Binding-site contacts:
Ligand atom C3 contacts residue ASN353 of chain 1.E at 3.9 Å.
Ligand atom C7 contacts residue ASN353 of chain 1.E at 3.4 Å.
Ligand atom O7 contacts residue SER349 of chain 1.E at 4.0 Å.
Ligand atom N2 contacts residue NAG2 of chain 1.W at 3.9 Å.
Ligand atom C2 contacts residue ASN353 of chain 1.E at 2.5 Å.
Ligand atom C5 contacts residue ASN353 of chain 1.E at 3.8 Å.
Ligand atom O7 contacts residue ASN353 of chain 1.E at 3.5 Å (h-bond).
Ligand atom C4 contacts residue ASN353 of chain 1.E at 4.4 Å.
Ligand atom O3 contacts residue NAG2 of chain 1.W at 3.6 Å.
Ligand atom C8 contacts residue NAG2 of chain 1.W at 3.6 Å.
Ligand atom C7 contacts residue NAG2 of chain 1.W at 3.8 Å.
Ligand atom C8 contacts residue ASN353 of chain 1.E at 4.1 Å.
Ligand atom C8 contacts residue GLN324 of chain 1.E at 4.0 Å.
Ligand atom C7 contacts residue SER349 of chain 1.E at 4.3 Å.
Ligand atom C8 contacts residue SER349 of chain 1.E at 3.8 Å.
Ligand atom N2 contacts residue ASN353 of chain 1.E at 2.9 Å (h-bond).
Ligand atom O7 contacts residue NAG2 of chain 1.W at 4.4 Å.
Ligand atom C1 contacts residue ASN353 of chain 1.E at 1.5 Å.
Ligand atom O5 contacts residue ASN353 of chain 1.E at 2.5 Å (h-bond).

Sequence of chain 1.E:
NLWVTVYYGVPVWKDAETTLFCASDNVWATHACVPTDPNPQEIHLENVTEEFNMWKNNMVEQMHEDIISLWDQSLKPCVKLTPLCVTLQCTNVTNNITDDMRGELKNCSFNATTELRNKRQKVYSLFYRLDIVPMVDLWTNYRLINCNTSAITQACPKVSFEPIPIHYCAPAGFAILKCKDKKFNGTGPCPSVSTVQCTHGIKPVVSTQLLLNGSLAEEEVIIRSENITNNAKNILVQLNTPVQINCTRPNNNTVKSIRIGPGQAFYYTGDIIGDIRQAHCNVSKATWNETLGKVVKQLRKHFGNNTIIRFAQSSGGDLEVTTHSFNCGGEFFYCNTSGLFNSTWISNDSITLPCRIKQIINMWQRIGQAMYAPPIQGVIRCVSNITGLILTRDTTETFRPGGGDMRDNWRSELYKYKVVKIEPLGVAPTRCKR

A small-molecule ligand and the protein it binds are described below.
Small molecule (SMILES): CC(=O)N[C@@H]1[C@@H](O)[C@H](O)[C@@H](CO)O[C@H]1O